The small molecule below binds the protein below.
Small molecule (SMILES): CC(=O)N[C@@H]1[C@@H](O)[C@H](O)[C@@H](CO)O[C@H]1O

Binding-site contacts:
Ligand atom C1 contacts residue ASN163 of chain 1.D at 4.4 Å.
Ligand atom C5 contacts residue ASN160 of chain 1.D at 3.6 Å.
Ligand atom O6 contacts residue THR162 of chain 1.D at 3.9 Å.
Ligand atom O3 contacts residue ASN160 of chain 1.D at 3.3 Å (h-bond).
Ligand atom C5 contacts residue THR162 of chain 1.D at 4.2 Å.
Ligand atom C4 contacts residue ASN160 of chain 1.D at 4.1 Å.
Ligand atom C6 contacts residue ASN163 of chain 1.D at 4.1 Å.
Ligand atom O7 contacts residue ASN160 of chain 1.D at 3.8 Å.
Ligand atom N2 contacts residue ASN160 of chain 1.D at 3.7 Å.
Ligand atom C2 contacts residue ASN160 of chain 1.D at 2.6 Å.
Ligand atom O5 contacts residue ASN163 of chain 1.D at 3.7 Å.
Ligand atom O6 contacts residue ASN163 of chain 1.D at 3.8 Å.
Ligand atom O5 contacts residue THR162 of chain 1.D at 3.4 Å.
Ligand atom C3 contacts residue ASN160 of chain 1.D at 3.5 Å.
Ligand atom O5 contacts residue ASN160 of chain 1.D at 2.5 Å (h-bond).
Ligand atom C1 contacts residue THR162 of chain 1.D at 4.2 Å.
Ligand atom C7 contacts residue ASN160 of chain 1.D at 4.0 Å.
Ligand atom C1 contacts residue ASN160 of chain 1.D at 1.4 Å.
Ligand atom C6 contacts residue ASN160 of chain 1.D at 4.0 Å.

Sequence of chain 1.D:
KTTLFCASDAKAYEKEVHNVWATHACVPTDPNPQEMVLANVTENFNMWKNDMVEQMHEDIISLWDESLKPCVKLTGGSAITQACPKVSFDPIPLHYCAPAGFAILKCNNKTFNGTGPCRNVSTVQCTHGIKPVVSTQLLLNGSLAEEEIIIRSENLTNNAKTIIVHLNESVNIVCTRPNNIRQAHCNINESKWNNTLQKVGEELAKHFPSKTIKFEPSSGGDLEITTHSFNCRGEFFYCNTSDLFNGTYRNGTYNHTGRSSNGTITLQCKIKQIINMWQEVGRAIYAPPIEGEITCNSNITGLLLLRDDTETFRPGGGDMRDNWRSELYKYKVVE